A small-molecule ligand and the protein it binds are described below.
Small molecule (SMILES): C[C@H](NC(=O)[C@@H]1CCCN1C(=O)CNC(=O)[C@@H]1CCCN1C(=O)[C@@H]1CCCN1)C(=O)NCC(=O)N1CCC[C@H]1C(=O)N1CCC[C@H]1C(=O)NCC(=O)O

Sequence of chain 1.A:
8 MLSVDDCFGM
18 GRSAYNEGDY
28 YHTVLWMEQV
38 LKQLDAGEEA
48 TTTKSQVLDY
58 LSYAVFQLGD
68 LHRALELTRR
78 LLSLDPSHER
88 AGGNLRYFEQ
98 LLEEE

Binding-site contacts:
Ligand atom CG contacts residue TYR57 of chain 1.A at 3.7 Å (hydrophobic).
Ligand atom CB contacts residue TYR57 of chain 1.A at 3.6 Å (hydrophobic).
Ligand atom O contacts residue ASN91 of chain 1.A at 2.9 Å (h-bond).
Ligand atom C contacts residue TYR22 of chain 1.A at 3.4 Å (hydrophobic).
Ligand atom N contacts residue TYR22 of chain 1.A at 3.1 Å (h-bond).
Ligand atom C contacts residue ARG87 of chain 1.A at 3.2 Å.
Ligand atom O contacts residue TYR22 of chain 1.A at 2.6 Å (h-bond).
Ligand atom N contacts residue TYR60 of chain 1.A at 3.3 Å.
Ligand atom CD contacts residue TYR94 of chain 1.A at 3.7 Å (hydrophobic).
Ligand atom CB contacts residue PHE95 of chain 1.A at 3.7 Å (hydrophobic).
Ligand atom O contacts residue ARG87 of chain 1.A at 3.5 Å (salt-bridge).
Ligand atom OXT contacts residue TYR57 of chain 1.A at 3.4 Å (h-bond).
Ligand atom CG contacts residue PHE63 of chain 1.A at 3.4 Å (hydrophobic).
Ligand atom O contacts residue TYR57 of chain 1.A at 2.5 Å (h-bond).
Ligand atom CD contacts residue TYR22 of chain 1.A at 3.3 Å (hydrophobic).
Ligand atom O contacts residue DMS1 of chain 1.G at 3.5 Å.
Ligand atom CA contacts residue ARG87 of chain 1.A at 3.6 Å.
Ligand atom CA contacts residue ARG87 of chain 1.A at 3.6 Å.
Ligand atom N contacts residue ASN91 of chain 1.A at 2.8 Å (h-bond).
Ligand atom C contacts residue TYR22 of chain 1.A at 3.6 Å (hydrophobic).
Ligand atom CD contacts residue ASP56 of chain 1.A at 3.5 Å.
Ligand atom N contacts residue DMS1 of chain 1.G at 3.0 Å (h-bond).
Ligand atom N contacts residue ARG87 of chain 1.A at 3.4 Å (salt-bridge).
Ligand atom CA contacts residue TYR94 of chain 1.A at 3.6 Å (hydrophobic).
Ligand atom CG contacts residue ASP56 of chain 1.A at 3.5 Å.
Ligand atom CG contacts residue PHE95 of chain 1.A at 3.7 Å (hydrophobic).
Ligand atom O contacts residue ARG87 of chain 1.A at 3.0 Å (salt-bridge).
Ligand atom C contacts residue ASN91 of chain 1.A at 3.5 Å.
Ligand atom CD contacts residue PHE63 of chain 1.A at 3.5 Å (hydrophobic).
Ligand atom CA contacts residue TYR60 of chain 1.A at 3.6 Å (hydrophobic).
Ligand atom C contacts residue ASN23 of chain 1.A at 3.5 Å.
Ligand atom CA contacts residue DMS1 of chain 1.G at 3.6 Å.
Ligand atom CA contacts residue TYR22 of chain 1.A at 3.5 Å (hydrophobic).
Ligand atom OXT contacts residue ASN23 of chain 1.A at 3.2 Å (h-bond).
Ligand atom C contacts residue TYR57 of chain 1.A at 3.3 Å (hydrophobic).
Ligand atom CA contacts residue ASN91 of chain 1.A at 3.2 Å.
Ligand atom CB contacts residue ASN91 of chain 1.A at 3.4 Å.
Ligand atom CA contacts residue ASN23 of chain 1.A at 3.3 Å.
Ligand atom O contacts residue TYR94 of chain 1.A at 3.5 Å.
Ligand atom OXT contacts residue ARG19 of chain 1.A at 2.8 Å (salt-bridge).